Binding-site contacts:
Ligand atom C7 contacts residue ASN165 of chain 1.A at 3.9 Å.
Ligand atom O6 contacts residue ASN164 of chain 1.A at 4.3 Å.
Ligand atom C2 contacts residue ASN165 of chain 1.A at 2.5 Å.
Ligand atom O5 contacts residue GLU132 of chain 1.A at 4.0 Å.
Ligand atom C6 contacts residue ASN165 of chain 1.A at 4.4 Å.
Ligand atom C1 contacts residue GLU132 of chain 1.A at 3.6 Å.
Ligand atom C5 contacts residue ASN165 of chain 1.A at 3.7 Å.
Ligand atom O6 contacts residue ASN165 of chain 1.A at 3.8 Å.
Ligand atom C4 contacts residue ASN165 of chain 1.A at 4.3 Å.
Ligand atom N2 contacts residue ASN165 of chain 1.A at 2.9 Å (h-bond).
Ligand atom O5 contacts residue ASN165 of chain 1.A at 2.4 Å (h-bond).
Ligand atom C1 contacts residue ASN165 of chain 1.A at 1.4 Å.
Ligand atom C3 contacts residue ASN165 of chain 1.A at 3.8 Å.

Sequence of chain 1.A:
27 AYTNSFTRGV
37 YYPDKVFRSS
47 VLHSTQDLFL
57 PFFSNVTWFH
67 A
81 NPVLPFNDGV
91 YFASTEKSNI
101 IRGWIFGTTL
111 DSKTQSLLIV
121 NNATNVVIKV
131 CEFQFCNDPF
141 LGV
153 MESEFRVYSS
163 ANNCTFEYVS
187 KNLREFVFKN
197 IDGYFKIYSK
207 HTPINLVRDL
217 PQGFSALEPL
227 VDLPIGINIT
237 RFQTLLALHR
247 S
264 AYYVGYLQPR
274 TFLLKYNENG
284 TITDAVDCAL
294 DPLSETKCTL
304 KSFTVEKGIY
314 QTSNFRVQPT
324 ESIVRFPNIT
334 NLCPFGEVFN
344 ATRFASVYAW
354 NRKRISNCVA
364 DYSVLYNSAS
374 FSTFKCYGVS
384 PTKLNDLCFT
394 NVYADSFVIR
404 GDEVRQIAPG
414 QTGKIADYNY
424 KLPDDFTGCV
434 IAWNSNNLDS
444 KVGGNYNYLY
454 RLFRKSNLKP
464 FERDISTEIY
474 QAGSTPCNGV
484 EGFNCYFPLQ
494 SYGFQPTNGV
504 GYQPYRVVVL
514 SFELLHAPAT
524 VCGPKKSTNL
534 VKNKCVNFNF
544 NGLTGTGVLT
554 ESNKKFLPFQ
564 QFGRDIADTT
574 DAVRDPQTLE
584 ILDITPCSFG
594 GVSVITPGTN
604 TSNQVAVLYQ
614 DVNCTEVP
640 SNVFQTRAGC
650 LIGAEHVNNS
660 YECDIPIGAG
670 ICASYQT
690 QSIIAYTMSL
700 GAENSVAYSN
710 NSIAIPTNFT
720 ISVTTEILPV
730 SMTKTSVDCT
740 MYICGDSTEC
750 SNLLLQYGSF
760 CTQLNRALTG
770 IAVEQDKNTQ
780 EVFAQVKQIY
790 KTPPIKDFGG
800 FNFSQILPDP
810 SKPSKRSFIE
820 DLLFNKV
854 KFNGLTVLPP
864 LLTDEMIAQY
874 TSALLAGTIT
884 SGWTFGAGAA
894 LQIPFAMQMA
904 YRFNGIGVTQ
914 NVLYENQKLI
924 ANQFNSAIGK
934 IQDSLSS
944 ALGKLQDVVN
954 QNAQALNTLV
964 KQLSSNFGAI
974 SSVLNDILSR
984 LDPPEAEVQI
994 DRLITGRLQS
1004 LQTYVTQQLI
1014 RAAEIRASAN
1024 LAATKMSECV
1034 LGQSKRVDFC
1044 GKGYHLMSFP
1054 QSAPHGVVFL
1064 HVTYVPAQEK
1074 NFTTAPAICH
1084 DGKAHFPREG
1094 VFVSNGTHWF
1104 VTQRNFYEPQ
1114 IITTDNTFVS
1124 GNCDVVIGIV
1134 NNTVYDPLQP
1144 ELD

This small molecule binds to this protein.
Small molecule (SMILES): CC(=O)N[C@@H]1[C@@H](O)[C@H](O)[C@@H](CO)O[C@H]1O